Binding-site contacts:
Ligand atom OP2 contacts residue LYS57 of chain 37.C at 3.0 Å (salt-bridge).
Ligand atom O5' contacts residue LYS57 of chain 37.C at 2.8 Å (salt-bridge).
Ligand atom OP2 contacts residue LYS89 of chain 37.C at 3.5 Å (salt-bridge).
Ligand atom N7 contacts residue TYR85 of chain 48.C at 3.8 Å.
Ligand atom N7 contacts residue LYS61 of chain 48.C at 3.4 Å.
Ligand atom O3' contacts residue SER51 of chain 37.C at 3.3 Å (h-bond).
Ligand atom OP1 contacts residue LYS57 of chain 37.C at 2.9 Å.
Ligand atom O4' contacts residue LYS61 of chain 48.C at 3.7 Å.
Ligand atom O5' contacts residue ARG49 of chain 37.C at 3.6 Å (salt-bridge).
Ligand atom N1 contacts residue THR59 of chain 48.C at 3.4 Å.
Ligand atom P contacts residue ARG49 of chain 37.C at 3.7 Å.
Ligand atom OP2 contacts residue LYS57 of chain 37.C at 3.5 Å (salt-bridge).
Ligand atom OP1 contacts residue SER51 of chain 37.C at 2.7 Å (h-bond).
Ligand atom N7 contacts residue THR45 of chain 48.C at 2.7 Å (h-bond).
Ligand atom O3' contacts residue ARG49 of chain 37.C at 3.6 Å (salt-bridge).
Ligand atom C2 contacts residue SER47 of chain 48.C at 3.2 Å.
Ligand atom N6 contacts residue CYS46 of chain 48.C at 3.6 Å (h-bond).
Ligand atom N6 contacts residue THR59 of chain 48.C at 2.7 Å (h-bond).
Ligand atom C6 contacts residue THR45 of chain 48.C at 3.4 Å.
Ligand atom C5' contacts residue LYS57 of chain 37.C at 3.8 Å.
Ligand atom C8 contacts residue LYS61 of chain 48.C at 3.6 Å.
Ligand atom OP2 contacts residue SER51 of chain 37.C at 3.3 Å (h-bond).
Ligand atom O5' contacts residue LYS89 of chain 37.C at 3.2 Å (salt-bridge).
Ligand atom OP1 contacts residue ASN55 of chain 37.C at 3.0 Å (h-bond).
Ligand atom P contacts residue SER51 of chain 37.C at 3.2 Å.
Ligand atom C5 contacts residue THR45 of chain 48.C at 3.4 Å.
Ligand atom OP2 contacts residue THR91 of chain 37.C at 3.7 Å.
Ligand atom OP1 contacts residue SER52 of chain 37.C at 3.1 Å.
Ligand atom N1 contacts residue SER47 of chain 48.C at 2.7 Å (h-bond).
Ligand atom OP1 contacts residue ASN55 of chain 37.C at 3.2 Å.
Ligand atom OP2 contacts residue TYR85 of chain 48.C at 2.6 Å (h-bond).
Ligand atom N9 contacts residue LYS61 of chain 48.C at 3.8 Å.
Ligand atom C4' contacts residue ARG49 of chain 37.C at 3.6 Å.
Ligand atom C5' contacts residue ARG49 of chain 37.C at 2.6 Å.
Ligand atom N6 contacts residue THR45 of chain 48.C at 2.8 Å (h-bond).
Ligand atom OP1 contacts residue ARG49 of chain 37.C at 2.6 Å (salt-bridge).
Ligand atom OP2 contacts residue LYS43 of chain 48.C at 2.7 Å (salt-bridge).
Ligand atom OP1 contacts residue LYS89 of chain 37.C at 3.5 Å (salt-bridge).
Ligand atom P contacts residue LYS57 of chain 37.C at 3.1 Å.
Ligand atom C6 contacts residue THR59 of chain 48.C at 3.5 Å.

Sequence of chain 37.C:
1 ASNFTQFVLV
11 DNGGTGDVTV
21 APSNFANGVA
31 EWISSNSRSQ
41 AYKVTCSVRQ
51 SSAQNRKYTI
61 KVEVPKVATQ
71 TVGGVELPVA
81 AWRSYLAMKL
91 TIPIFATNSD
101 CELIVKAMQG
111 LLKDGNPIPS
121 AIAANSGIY

The protein below binds the small molecule below.
Small molecule (SMILES): Nc1ccn([C@@H]2O[C@H](CO[P](=O)(O)O[C@H]3[C@@H](O)[C@H](n4cnc5c(N)ncnc54)O[C@@H]3CO[P](=O)(O)O[C@H]3[C@@H](O)[C@H](n4cnc5c(=O)nc(N)[nH]c54)O[C@@H]3CO[P](=O)(O)O[C@H]3[C@@H](O)[C@H](n4cnc5c(N)ncnc54)O[C@@H]3CO[P](=O)(O)O[C@H]3[C@@H](O)[C@H](n4cnc5c(N)ncnc54)O[C@@H]3CO[P](=O)(O)O[C@H]3[C@@H](O)[C@H](n4ccc(=O)[nH]c4=O)O[C@@H]3CO[P](=O)(O)O[C@H]3[C@@H](O)[C@H](n4ccc(N)nc4=O)O[C@@H]3CO[P](=O)(O)O[C@H]3[C@@H](O)[C@H](n4ccc(=O)[nH]c4=O)O[C@@H]3CO[P](=O)(O)O[C@H]3[C@@H](O)[C@H](n4cnc5c(=O)nc(N)[nH]c54)O[C@@H]3CO)[C@@H](O)[C@H]2O)c(=O)n1

Sequence of chain 48.C:
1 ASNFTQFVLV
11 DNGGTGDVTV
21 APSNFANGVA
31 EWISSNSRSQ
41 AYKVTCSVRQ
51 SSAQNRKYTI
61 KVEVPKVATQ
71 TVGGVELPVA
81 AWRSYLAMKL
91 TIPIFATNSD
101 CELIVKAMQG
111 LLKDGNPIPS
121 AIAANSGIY